Sequence of chain 2.A:
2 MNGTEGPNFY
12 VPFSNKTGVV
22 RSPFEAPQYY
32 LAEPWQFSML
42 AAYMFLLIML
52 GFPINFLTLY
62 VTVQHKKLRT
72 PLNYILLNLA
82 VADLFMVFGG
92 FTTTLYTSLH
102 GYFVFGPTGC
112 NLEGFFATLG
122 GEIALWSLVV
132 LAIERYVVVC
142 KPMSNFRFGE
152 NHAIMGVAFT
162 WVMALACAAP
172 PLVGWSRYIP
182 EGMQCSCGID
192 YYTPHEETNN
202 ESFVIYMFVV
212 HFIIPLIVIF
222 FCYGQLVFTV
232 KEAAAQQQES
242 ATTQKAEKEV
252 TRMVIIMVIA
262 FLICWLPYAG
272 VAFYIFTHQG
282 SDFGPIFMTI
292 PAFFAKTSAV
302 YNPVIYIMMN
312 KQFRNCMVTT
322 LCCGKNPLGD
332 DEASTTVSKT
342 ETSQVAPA

The small molecule below binds the protein below.
Small molecule (SMILES): CC(=O)N[C@H]1[C@H](O[C@H]2[C@H](O)[C@@H](NC(C)=O)CO[C@@H]2CO)O[C@H](CO)[C@@H](O)[C@@H]1O

Sequence of chain 1.B:
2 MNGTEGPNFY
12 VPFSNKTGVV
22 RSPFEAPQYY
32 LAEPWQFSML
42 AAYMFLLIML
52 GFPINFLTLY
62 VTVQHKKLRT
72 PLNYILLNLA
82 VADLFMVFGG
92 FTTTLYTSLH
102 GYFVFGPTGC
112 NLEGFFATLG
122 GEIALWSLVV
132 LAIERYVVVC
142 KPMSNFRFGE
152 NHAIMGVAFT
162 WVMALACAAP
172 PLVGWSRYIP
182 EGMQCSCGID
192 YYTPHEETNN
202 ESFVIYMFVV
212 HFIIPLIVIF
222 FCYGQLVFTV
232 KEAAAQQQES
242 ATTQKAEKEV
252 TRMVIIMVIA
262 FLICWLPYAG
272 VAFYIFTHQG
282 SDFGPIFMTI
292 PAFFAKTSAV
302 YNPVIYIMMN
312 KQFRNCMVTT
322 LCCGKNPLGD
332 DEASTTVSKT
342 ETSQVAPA

Binding-site contacts:
Ligand atom O6 contacts residue GLU198 of chain 1.B at 3.0 Å (salt-bridge).
Ligand atom C2 contacts residue ASN3 of chain 2.A at 2.4 Å.
Ligand atom C8 contacts residue GLU198 of chain 1.B at 3.3 Å.
Ligand atom O5 contacts residue ASP283 of chain 2.A at 3.2 Å (salt-bridge).
Ligand atom C4 contacts residue ASN3 of chain 2.A at 4.2 Å.
Ligand atom C1 contacts residue GLY281 of chain 2.A at 3.6 Å.
Ligand atom C3 contacts residue ASN3 of chain 2.A at 3.8 Å.
Ligand atom C6 contacts residue GLU198 of chain 1.B at 4.1 Å.
Ligand atom N2 contacts residue GLY281 of chain 2.A at 3.8 Å.
Ligand atom C7 contacts residue ASN3 of chain 2.A at 3.5 Å.
Ligand atom C8 contacts residue ZN1 of chain 1.W at 3.0 Å.
Ligand atom O6 contacts residue ASP283 of chain 2.A at 2.8 Å (salt-bridge).
Ligand atom O7 contacts residue GLY281 of chain 2.A at 3.0 Å (h-bond).
Ligand atom C1 contacts residue SER282 of chain 2.A at 4.2 Å.
Ligand atom C5 contacts residue ASP283 of chain 2.A at 4.1 Å.
Ligand atom C2 contacts residue SER282 of chain 2.A at 4.3 Å.
Ligand atom C5 contacts residue ASN3 of chain 2.A at 3.6 Å.
Ligand atom C7 contacts residue ZN1 of chain 1.W at 4.1 Å.
Ligand atom C6 contacts residue ASP283 of chain 2.A at 3.6 Å.
Ligand atom O7 contacts residue ASN3 of chain 2.A at 3.5 Å (h-bond).
Ligand atom O3 contacts residue GLU198 of chain 1.B at 4.0 Å.
Ligand atom C8 contacts residue GLY281 of chain 2.A at 4.5 Å.
Ligand atom O5 contacts residue SER282 of chain 2.A at 3.7 Å.
Ligand atom C1 contacts residue ASN3 of chain 2.A at 1.4 Å.
Ligand atom N2 contacts residue ASN3 of chain 2.A at 2.9 Å (h-bond).
Ligand atom O6 contacts residue SER282 of chain 2.A at 3.6 Å.
Ligand atom O5 contacts residue GLY281 of chain 2.A at 4.1 Å.
Ligand atom C2 contacts residue GLY281 of chain 2.A at 3.6 Å.
Ligand atom C7 contacts residue GLY281 of chain 2.A at 3.5 Å.
Ligand atom O5 contacts residue ASN3 of chain 2.A at 2.3 Å (h-bond).
Ligand atom C1 contacts residue ASP283 of chain 2.A at 4.1 Å.